Binding-site contacts:
Ligand atom CE1 contacts residue ASN1072 of chain 6.PA at 3.3 Å.
Ligand atom C contacts residue GLN1063 of chain 6.PA at 3.9 Å.
Ligand atom CE2 contacts residue ASN1072 of chain 6.PA at 4.4 Å.
Ligand atom C contacts residue VAL1202 of chain 6.PA at 4.2 Å (hydrophobic).
Ligand atom CG contacts residue HIS1126 of chain 6.PA at 4.3 Å.
Ligand atom CG contacts residue ALA1120 of chain 6.PA at 4.4 Å (hydrophobic).
Ligand atom CD1 contacts residue THR1121 of chain 6.PA at 3.0 Å.
Ligand atom OH contacts residue GLN1063 of chain 6.PA at 3.7 Å.
Ligand atom CE2 contacts residue GLN1063 of chain 6.PA at 3.3 Å.
Ligand atom O contacts residue GLN1063 of chain 6.PA at 2.9 Å (h-bond).
Ligand atom CD2 contacts residue PHE1125 of chain 6.PA at 4.2 Å (hydrophobic).
Ligand atom OH contacts residue HIS1068 of chain 6.PA at 3.8 Å.
Ligand atom CG contacts residue THR1121 of chain 6.PA at 3.3 Å.
Ligand atom CG contacts residue ASN1072 of chain 6.PA at 4.2 Å.
Ligand atom OH contacts residue ASN1072 of chain 6.PA at 3.1 Å (h-bond).
Ligand atom CG contacts residue GLN1063 of chain 6.PA at 4.3 Å.
Ligand atom CD2 contacts residue THR1121 of chain 6.PA at 4.0 Å.
Ligand atom CE1 contacts residue THR1121 of chain 6.PA at 3.9 Å.
Ligand atom CZ contacts residue ASN1072 of chain 6.PA at 3.5 Å.
Ligand atom C contacts residue HIS1126 of chain 6.PA at 4.0 Å.
Ligand atom CG2 contacts residue GLN1063 of chain 6.PA at 3.3 Å.
Ligand atom CD1 contacts residue ALA1120 of chain 6.PA at 4.3 Å (hydrophobic).
Ligand atom CD2 contacts residue LEU1129 of chain 6.PA at 4.2 Å (hydrophobic).
Ligand atom CD2 contacts residue ALA1120 of chain 6.PA at 3.5 Å (hydrophobic).
Ligand atom CB contacts residue GLN1063 of chain 6.PA at 4.5 Å.
Ligand atom CD1 contacts residue GLN1063 of chain 6.PA at 3.8 Å.
Ligand atom CD2 contacts residue THR1121 of chain 6.PA at 4.3 Å.
Ligand atom CD2 contacts residue HIS1126 of chain 6.PA at 3.4 Å.
Ligand atom CZ contacts residue GLN1063 of chain 6.PA at 4.1 Å.
Ligand atom O contacts residue THR1121 of chain 6.PA at 4.0 Å.
Ligand atom CA contacts residue HIS1126 of chain 6.PA at 4.3 Å.
Ligand atom O contacts residue HIS1126 of chain 6.PA at 3.3 Å (h-bond).
Ligand atom CD1 contacts residue PHE1125 of chain 6.PA at 3.6 Å (hydrophobic).
Ligand atom CD1 contacts residue ASN1122 of chain 6.PA at 4.3 Å.
Ligand atom CB contacts residue THR1121 of chain 6.PA at 3.3 Å.
Ligand atom CA contacts residue GLN1063 of chain 6.PA at 4.3 Å.
Ligand atom O contacts residue VAL1202 of chain 6.PA at 3.2 Å.
Ligand atom CD2 contacts residue GLN1063 of chain 6.PA at 3.6 Å.
Ligand atom SD contacts residue ASN1072 of chain 6.PA at 3.7 Å.
Ligand atom CD1 contacts residue ASN1072 of chain 6.PA at 4.0 Å.

Sequence of chain 6.PA:
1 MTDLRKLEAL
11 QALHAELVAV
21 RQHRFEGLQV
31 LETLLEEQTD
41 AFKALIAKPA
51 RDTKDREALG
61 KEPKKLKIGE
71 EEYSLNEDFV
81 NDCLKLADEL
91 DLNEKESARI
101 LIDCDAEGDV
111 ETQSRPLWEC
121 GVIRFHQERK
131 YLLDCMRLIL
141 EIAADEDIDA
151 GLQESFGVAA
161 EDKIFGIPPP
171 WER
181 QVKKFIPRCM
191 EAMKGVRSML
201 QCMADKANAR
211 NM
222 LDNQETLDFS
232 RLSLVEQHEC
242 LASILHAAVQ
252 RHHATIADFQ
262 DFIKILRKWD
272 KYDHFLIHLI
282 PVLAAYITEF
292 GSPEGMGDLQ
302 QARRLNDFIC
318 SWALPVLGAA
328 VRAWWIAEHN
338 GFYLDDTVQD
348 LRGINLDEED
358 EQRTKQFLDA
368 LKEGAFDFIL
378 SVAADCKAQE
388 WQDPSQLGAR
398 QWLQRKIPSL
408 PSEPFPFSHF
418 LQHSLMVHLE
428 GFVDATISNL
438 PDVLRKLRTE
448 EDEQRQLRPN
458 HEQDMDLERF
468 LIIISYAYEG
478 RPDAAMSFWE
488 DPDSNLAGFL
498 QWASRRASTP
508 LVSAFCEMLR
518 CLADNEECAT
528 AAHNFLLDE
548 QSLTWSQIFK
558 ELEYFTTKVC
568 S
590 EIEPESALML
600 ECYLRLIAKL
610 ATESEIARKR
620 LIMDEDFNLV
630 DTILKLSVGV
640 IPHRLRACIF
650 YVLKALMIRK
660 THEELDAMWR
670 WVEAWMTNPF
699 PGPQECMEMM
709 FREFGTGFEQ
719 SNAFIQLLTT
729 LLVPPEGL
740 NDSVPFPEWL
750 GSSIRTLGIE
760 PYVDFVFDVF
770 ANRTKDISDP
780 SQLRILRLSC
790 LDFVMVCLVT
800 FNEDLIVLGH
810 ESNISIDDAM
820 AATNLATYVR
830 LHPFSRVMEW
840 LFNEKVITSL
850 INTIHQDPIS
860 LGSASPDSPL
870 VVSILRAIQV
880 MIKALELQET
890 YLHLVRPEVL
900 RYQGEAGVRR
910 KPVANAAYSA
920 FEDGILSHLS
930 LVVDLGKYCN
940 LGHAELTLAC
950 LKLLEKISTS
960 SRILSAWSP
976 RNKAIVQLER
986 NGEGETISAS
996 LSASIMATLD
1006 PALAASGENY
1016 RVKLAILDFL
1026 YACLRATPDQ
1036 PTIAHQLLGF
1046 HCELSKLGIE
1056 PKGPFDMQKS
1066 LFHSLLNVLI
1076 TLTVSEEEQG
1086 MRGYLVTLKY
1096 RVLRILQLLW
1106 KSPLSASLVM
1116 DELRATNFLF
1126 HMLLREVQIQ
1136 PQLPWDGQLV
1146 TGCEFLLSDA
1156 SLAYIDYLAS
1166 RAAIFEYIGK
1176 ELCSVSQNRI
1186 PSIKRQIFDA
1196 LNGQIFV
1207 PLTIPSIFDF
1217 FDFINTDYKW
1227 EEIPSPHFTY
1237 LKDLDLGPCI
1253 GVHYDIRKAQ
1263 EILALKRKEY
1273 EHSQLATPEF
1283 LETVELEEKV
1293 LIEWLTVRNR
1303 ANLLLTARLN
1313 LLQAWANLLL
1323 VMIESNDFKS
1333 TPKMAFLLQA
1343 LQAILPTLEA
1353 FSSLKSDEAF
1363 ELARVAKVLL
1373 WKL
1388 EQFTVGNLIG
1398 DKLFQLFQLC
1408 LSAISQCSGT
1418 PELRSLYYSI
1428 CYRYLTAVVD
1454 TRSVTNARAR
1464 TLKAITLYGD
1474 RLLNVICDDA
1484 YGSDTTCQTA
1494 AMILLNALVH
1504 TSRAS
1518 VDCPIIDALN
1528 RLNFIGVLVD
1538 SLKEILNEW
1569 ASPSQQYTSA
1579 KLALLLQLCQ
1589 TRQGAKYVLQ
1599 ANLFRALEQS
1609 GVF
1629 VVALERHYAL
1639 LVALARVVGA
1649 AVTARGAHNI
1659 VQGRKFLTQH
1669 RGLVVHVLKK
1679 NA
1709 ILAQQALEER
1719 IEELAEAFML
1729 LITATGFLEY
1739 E

This protein binds this small molecule.
Small molecule (SMILES): CC[C@H](C)[C@H](N)C(=O)N[C@@H](CC(C)C)C(=O)N1CCC[C@H]1C(=O)N[C@@H](CCSC)C(=O)N[C@@H](Cc1ccc(O)cc1)C(=O)N[C@@H](CCCCN)C(=O)N[C@@H](CC(C)C)C(=O)N[C@@H](CO)C(=O)N1CCC[C@H]1C=O